Binding-site contacts:
Ligand atom C2 contacts residue GLN443 of chain 1.H at 3.4 Å.
Ligand atom O2P contacts residue GLY389 of chain 1.H at 3.2 Å (h-bond).
Ligand atom C6 contacts residue GLY415 of chain 1.H at 3.6 Å.
Ligand atom N1 contacts residue GLY444 of chain 1.H at 3.7 Å.
Ligand atom O1P contacts residue ILE332 of chain 1.H at 3.7 Å.
Ligand atom O6 contacts residue SER418 of chain 1.H at 3.2 Å (h-bond).
Ligand atom C2 contacts residue CYS333 of chain 1.H at 3.3 Å (hydrophobic).
Ligand atom N1 contacts residue GLN443 of chain 1.H at 3.0 Å (h-bond).
Ligand atom N7 contacts residue MET416 of chain 1.H at 2.8 Å (h-bond).
Ligand atom C6 contacts residue MET416 of chain 1.H at 3.8 Å (hydrophobic).
Ligand atom O1P contacts residue SER331 of chain 1.H at 2.9 Å (h-bond).
Ligand atom C4 contacts residue ILE332 of chain 1.H at 3.7 Å (hydrophobic).
Ligand atom C8 contacts residue MET72 of chain 1.H at 3.4 Å (hydrophobic).
Ligand atom O2P contacts residue SER390 of chain 1.H at 2.6 Å (h-bond).
Ligand atom C4 contacts residue NAD1 of chain 1.SA at 3.3 Å.
Ligand atom P contacts residue TYR413 of chain 1.H at 3.6 Å.
Ligand atom C6 contacts residue GLY417 of chain 1.H at 3.5 Å.
Ligand atom N9 contacts residue NAD1 of chain 1.SA at 3.6 Å.
Ligand atom C3' contacts residue ASP366 of chain 1.H at 3.1 Å.
Ligand atom N3 contacts residue CYS333 of chain 1.H at 3.2 Å.
Ligand atom O2P contacts residue TYR413 of chain 1.H at 3.6 Å.
Ligand atom P contacts residue SER331 of chain 1.H at 3.6 Å.
Ligand atom C5 contacts residue MET416 of chain 1.H at 3.6 Å (hydrophobic).
Ligand atom C5 contacts residue GLY415 of chain 1.H at 3.5 Å.
Ligand atom O5' contacts residue GLY367 of chain 1.H at 3.7 Å.
Ligand atom O1P contacts residue TYR413 of chain 1.H at 2.7 Å (h-bond).
Ligand atom N7 contacts residue GLY415 of chain 1.H at 3.1 Å.
Ligand atom N1 contacts residue NAD1 of chain 1.SA at 3.7 Å.
Ligand atom O6 contacts residue MET416 of chain 1.H at 3.2 Å (h-bond).
Ligand atom C2 contacts residue NAD1 of chain 1.SA at 3.4 Å.
Ligand atom O3' contacts residue ASP366 of chain 1.H at 2.5 Å (salt-bridge).
Ligand atom O3P contacts residue SER331 of chain 1.H at 3.3 Å (h-bond).
Ligand atom O6 contacts residue GLY444 of chain 1.H at 3.7 Å.
Ligand atom N3 contacts residue NAD1 of chain 1.SA at 3.1 Å.
Ligand atom O6 contacts residue GLY415 of chain 1.H at 3.0 Å.
Ligand atom O3' contacts residue NAD1 of chain 1.SA at 3.5 Å (h-bond).
Ligand atom O3P contacts residue GLY367 of chain 1.H at 3.4 Å.
Ligand atom C5 contacts residue ILE332 of chain 1.H at 3.6 Å (hydrophobic).
Ligand atom O3P contacts residue GLY368 of chain 1.H at 2.7 Å (h-bond).
Ligand atom O6 contacts residue GLY417 of chain 1.H at 2.5 Å (h-bond).

Sequence of chain 1.H:
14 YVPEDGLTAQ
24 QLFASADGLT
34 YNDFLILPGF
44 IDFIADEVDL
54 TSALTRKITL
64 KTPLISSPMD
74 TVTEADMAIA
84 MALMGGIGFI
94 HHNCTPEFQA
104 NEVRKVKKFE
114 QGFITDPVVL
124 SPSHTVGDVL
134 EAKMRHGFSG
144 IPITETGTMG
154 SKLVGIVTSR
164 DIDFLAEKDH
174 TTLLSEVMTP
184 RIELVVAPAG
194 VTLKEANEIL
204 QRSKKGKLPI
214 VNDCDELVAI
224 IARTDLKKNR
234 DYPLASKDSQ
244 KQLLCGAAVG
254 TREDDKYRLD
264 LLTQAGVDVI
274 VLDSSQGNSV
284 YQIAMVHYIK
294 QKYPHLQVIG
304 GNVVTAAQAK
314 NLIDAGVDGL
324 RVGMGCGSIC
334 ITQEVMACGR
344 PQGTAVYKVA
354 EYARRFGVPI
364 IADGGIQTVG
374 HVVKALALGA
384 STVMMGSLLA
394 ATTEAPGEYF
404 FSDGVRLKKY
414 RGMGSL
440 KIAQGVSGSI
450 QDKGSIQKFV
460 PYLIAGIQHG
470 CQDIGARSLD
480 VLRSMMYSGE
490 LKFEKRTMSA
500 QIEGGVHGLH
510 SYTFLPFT

A small-molecule ligand and the protein it binds are described below.
Small molecule (SMILES): O=c1[nH]cnc2c1ncn2[C@@H]1O[C@H](COP(=O)(O)O)[C@@H](O)[C@H]1O